This small molecule binds to this protein.
Small molecule (SMILES): CC(=O)N[C@@H]1[C@@H](O)[C@H](O)[C@@H](CO)O[C@H]1O

Binding-site contacts:
Ligand atom C2 contacts residue ASN616 of chain 1.A at 2.5 Å.
Ligand atom C1 contacts residue ASN616 of chain 1.A at 1.4 Å.
Ligand atom C7 contacts residue ASN616 of chain 1.A at 3.8 Å.
Ligand atom C5 contacts residue ASN616 of chain 1.A at 3.7 Å.
Ligand atom O5 contacts residue ASN616 of chain 1.A at 2.4 Å (h-bond).
Ligand atom C4 contacts residue ASN616 of chain 1.A at 4.2 Å.
Ligand atom N2 contacts residue ASN616 of chain 1.A at 2.9 Å (h-bond).
Ligand atom O7 contacts residue ASN616 of chain 1.A at 4.3 Å.
Ligand atom C3 contacts residue ASN616 of chain 1.A at 3.8 Å.

Sequence of chain 1.A:
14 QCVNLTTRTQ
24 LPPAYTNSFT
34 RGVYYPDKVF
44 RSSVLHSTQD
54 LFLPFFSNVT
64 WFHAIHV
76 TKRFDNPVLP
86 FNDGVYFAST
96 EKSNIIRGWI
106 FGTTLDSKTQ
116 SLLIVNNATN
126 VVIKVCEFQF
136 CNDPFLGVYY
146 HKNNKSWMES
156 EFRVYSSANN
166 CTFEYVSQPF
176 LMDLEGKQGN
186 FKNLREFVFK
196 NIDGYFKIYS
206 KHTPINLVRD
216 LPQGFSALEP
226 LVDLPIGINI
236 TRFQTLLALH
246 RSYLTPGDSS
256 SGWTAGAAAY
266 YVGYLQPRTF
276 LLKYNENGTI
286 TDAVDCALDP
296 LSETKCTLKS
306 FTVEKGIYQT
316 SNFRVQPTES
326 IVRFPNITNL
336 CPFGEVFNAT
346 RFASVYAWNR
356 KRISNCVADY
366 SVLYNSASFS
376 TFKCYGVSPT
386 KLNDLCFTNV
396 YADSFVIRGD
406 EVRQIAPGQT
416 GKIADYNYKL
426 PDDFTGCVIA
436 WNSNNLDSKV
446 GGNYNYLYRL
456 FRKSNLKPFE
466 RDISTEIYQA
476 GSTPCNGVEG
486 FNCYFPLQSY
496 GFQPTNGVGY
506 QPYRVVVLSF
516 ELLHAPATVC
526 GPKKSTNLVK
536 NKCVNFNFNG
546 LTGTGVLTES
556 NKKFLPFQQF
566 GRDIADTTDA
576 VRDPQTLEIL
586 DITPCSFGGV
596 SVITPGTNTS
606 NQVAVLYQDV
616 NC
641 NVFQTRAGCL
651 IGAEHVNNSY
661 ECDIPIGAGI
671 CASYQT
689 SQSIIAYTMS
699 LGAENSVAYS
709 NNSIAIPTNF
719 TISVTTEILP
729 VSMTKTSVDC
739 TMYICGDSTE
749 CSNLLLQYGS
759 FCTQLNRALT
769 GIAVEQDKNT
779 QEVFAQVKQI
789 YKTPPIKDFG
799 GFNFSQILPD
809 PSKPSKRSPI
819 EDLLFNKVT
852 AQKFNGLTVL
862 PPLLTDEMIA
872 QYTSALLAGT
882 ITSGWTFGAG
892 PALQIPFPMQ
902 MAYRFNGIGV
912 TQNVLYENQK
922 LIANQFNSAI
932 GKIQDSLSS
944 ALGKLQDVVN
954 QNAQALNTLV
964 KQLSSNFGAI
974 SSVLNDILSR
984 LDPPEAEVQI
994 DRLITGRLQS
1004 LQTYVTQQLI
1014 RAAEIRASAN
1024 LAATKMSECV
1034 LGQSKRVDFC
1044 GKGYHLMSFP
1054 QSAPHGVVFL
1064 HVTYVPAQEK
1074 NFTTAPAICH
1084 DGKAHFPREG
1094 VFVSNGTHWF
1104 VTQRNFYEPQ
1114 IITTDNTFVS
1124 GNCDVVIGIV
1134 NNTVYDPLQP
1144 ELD